Sequence of chain 1.B:
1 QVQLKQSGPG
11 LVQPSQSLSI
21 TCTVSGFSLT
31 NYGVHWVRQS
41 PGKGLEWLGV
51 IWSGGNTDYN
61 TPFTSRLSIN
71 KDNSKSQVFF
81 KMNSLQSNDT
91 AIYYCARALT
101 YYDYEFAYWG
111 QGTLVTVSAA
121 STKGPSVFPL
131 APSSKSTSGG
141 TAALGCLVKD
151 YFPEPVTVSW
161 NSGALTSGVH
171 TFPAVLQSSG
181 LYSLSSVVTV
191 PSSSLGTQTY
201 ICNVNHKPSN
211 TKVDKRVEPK

Sequence of chain 1.A:
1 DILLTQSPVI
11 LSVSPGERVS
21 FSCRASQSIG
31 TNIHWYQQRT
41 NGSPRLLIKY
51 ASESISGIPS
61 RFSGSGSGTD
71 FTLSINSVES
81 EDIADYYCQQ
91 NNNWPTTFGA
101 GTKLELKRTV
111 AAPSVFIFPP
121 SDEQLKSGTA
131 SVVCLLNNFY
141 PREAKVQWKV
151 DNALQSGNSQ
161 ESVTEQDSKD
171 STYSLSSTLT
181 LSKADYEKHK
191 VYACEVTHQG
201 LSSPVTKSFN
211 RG

A protein and the small-molecule ligand that binds it are described below.
Small molecule (SMILES): CC(C)C[C@H](NC(=O)[C@H](CCCN=C(N)N)NC(=O)[C@H](CCCNC(=N)NCCC(=O)O)NC(=O)[C@@H](NC(=O)[C@H](CO)NC(=O)[C@H](CC(C)C)NC(=O)[C@H](CC(=O)O)NC(=O)[C@H](Cc1ccccc1)NC(=O)[C@@H](N)CCC(N)=O)[C@@H](C)O)C(=O)N[C@H](C=O)CCCCN

Binding-site contacts:
Ligand atom O contacts residue ASN41 of chain 1.A at 2.9 Å (h-bond).
Ligand atom O contacts residue ASN41 of chain 1.A at 3.3 Å (h-bond).
Ligand atom O contacts residue LYS103 of chain 1.A at 3.0 Å (salt-bridge).
Ligand atom N contacts residue ASP85 of chain 1.A at 2.8 Å (salt-bridge).
Ligand atom CD2 contacts residue TYR87 of chain 1.A at 3.3 Å (hydrophobic).
Ligand atom O contacts residue PRO41 of chain 1.B at 3.4 Å.
Ligand atom NE2 contacts residue PRO41 of chain 1.B at 3.6 Å.
Ligand atom CD2 contacts residue GLN39 of chain 1.B at 3.6 Å.
Ligand atom CB contacts residue GLU154 of chain 1.B at 3.2 Å.
Ligand atom NH2 contacts residue ASP85 of chain 1.A at 3.1 Å (salt-bridge).
Ligand atom C03 contacts residue GLY112 of chain 1.B at 3.6 Å.
Ligand atom CG contacts residue TYR87 of chain 1.A at 3.5 Å (hydrophobic).
Ligand atom CD1 contacts residue THR90 of chain 1.B at 3.5 Å.
Ligand atom CB contacts residue SER40 of chain 1.B at 3.6 Å.
Ligand atom C contacts residue ASP85 of chain 1.A at 3.5 Å.
Ligand atom CG contacts residue THR40 of chain 1.A at 3.6 Å.
Ligand atom CD contacts residue PRO41 of chain 1.B at 3.4 Å (hydrophobic).
Ligand atom CE2 contacts residue GLN39 of chain 1.B at 3.6 Å.
Ligand atom CD contacts residue GLY42 of chain 1.A at 3.3 Å.
Ligand atom CE1 contacts residue GLN39 of chain 1.B at 3.3 Å.
Ligand atom CG2 contacts residue PRO173 of chain 1.B at 3.6 Å (hydrophobic).
Ligand atom NH1 contacts residue THR40 of chain 1.A at 2.9 Å (h-bond).
Ligand atom CB contacts residue ASP85 of chain 1.A at 3.6 Å.
Ligand atom NH1 contacts residue GLN111 of chain 1.B at 3.0 Å (h-bond).
Ligand atom CA contacts residue ASP85 of chain 1.A at 3.2 Å.
Ligand atom O contacts residue GLN38 of chain 1.A at 3.5 Å (h-bond).
Ligand atom CG contacts residue ILE92 of chain 1.B at 3.5 Å (hydrophobic).
Ligand atom CD1 contacts residue GLN39 of chain 1.B at 3.5 Å.
Ligand atom O02 contacts residue LEU114 of chain 1.B at 2.9 Å (h-bond).
Ligand atom NH1 contacts residue GLY42 of chain 1.A at 3.4 Å (h-bond).
Ligand atom NH2 contacts residue ALA84 of chain 1.A at 3.3 Å.
Ligand atom CA contacts residue GLU154 of chain 1.B at 3.6 Å.
Ligand atom NE contacts residue ASP85 of chain 1.A at 2.8 Å (salt-bridge).
Ligand atom NE contacts residue ILE92 of chain 1.B at 3.6 Å.
Ligand atom CZ contacts residue GLN39 of chain 1.B at 3.4 Å.
Ligand atom OG contacts residue GLU154 of chain 1.B at 2.7 Å (salt-bridge).
Ligand atom OE1 contacts residue PRO41 of chain 1.B at 3.2 Å (h-bond).
Ligand atom CD contacts residue ASP85 of chain 1.A at 3.4 Å.
Ligand atom CZ contacts residue GLN111 of chain 1.B at 3.2 Å.
Ligand atom NH2 contacts residue GLN111 of chain 1.B at 2.7 Å (h-bond).